Binding-site contacts:
Ligand atom CG contacts residue GLY45 of chain 1.C at 3.5 Å.
Ligand atom N contacts residue TRP77 of chain 1.C at 3.6 Å.
Ligand atom N contacts residue TRP77 of chain 1.C at 3.8 Å.
Ligand atom OG1 contacts residue ASN50 of chain 1.C at 3.1 Å (h-bond).
Ligand atom NE contacts residue ASN41 of chain 1.C at 3.8 Å.
Ligand atom CB contacts residue THR78 of chain 1.C at 3.6 Å.
Ligand atom O contacts residue ASN50 of chain 1.C at 3.6 Å (h-bond).
Ligand atom O contacts residue SER48 of chain 1.C at 3.0 Å.
Ligand atom CZ contacts residue ASN41 of chain 1.C at 3.9 Å.
Ligand atom CB contacts residue SER48 of chain 1.C at 3.9 Å.
Ligand atom O contacts residue TRP77 of chain 1.C at 3.6 Å.
Ligand atom N contacts residue ASN50 of chain 1.C at 2.9 Å (h-bond).
Ligand atom CB contacts residue LEU51 of chain 1.C at 3.7 Å (hydrophobic).
Ligand atom C contacts residue ASN50 of chain 1.C at 3.5 Å.
Ligand atom CM2 contacts residue TYR83 of chain 1.C at 3.5 Å (hydrophobic).
Ligand atom CD contacts residue ASN41 of chain 1.C at 3.7 Å.
Ligand atom NH1 contacts residue ASN41 of chain 1.C at 3.6 Å (h-bond).
Ligand atom O contacts residue PHE47 of chain 1.C at 2.9 Å (h-bond).
Ligand atom CD contacts residue SER46 of chain 1.C at 3.5 Å.
Ligand atom CA contacts residue ASN50 of chain 1.C at 3.2 Å.
Ligand atom O contacts residue TYR52 of chain 1.C at 3.7 Å.
Ligand atom CA contacts residue PHE47 of chain 1.C at 3.3 Å (hydrophobic).
Ligand atom NE contacts residue GLY45 of chain 1.C at 3.2 Å (h-bond).
Ligand atom C contacts residue TRP77 of chain 1.C at 3.5 Å (hydrophobic).
Ligand atom C contacts residue PHE47 of chain 1.C at 3.8 Å (hydrophobic).
Ligand atom CM1 contacts residue ASP44 of chain 1.C at 3.2 Å.
Ligand atom CD contacts residue GLY45 of chain 1.C at 3.7 Å.
Ligand atom CB contacts residue PHE47 of chain 1.C at 3.3 Å (hydrophobic).
Ligand atom CB contacts residue TRP77 of chain 1.C at 3.6 Å (hydrophobic).
Ligand atom CG contacts residue TRP77 of chain 1.C at 3.8 Å (hydrophobic).
Ligand atom CM3 contacts residue TRP77 of chain 1.C at 3.8 Å (hydrophobic).
Ligand atom CA contacts residue TRP77 of chain 1.C at 3.7 Å (hydrophobic).
Ligand atom O contacts residue TRP77 of chain 1.C at 3.5 Å.
Ligand atom CM3 contacts residue TYR83 of chain 1.C at 3.9 Å (hydrophobic).
Ligand atom O contacts residue SER46 of chain 1.C at 3.3 Å.
Ligand atom C contacts residue TRP77 of chain 1.C at 3.4 Å (hydrophobic).
Ligand atom N contacts residue PHE47 of chain 1.C at 3.1 Å (h-bond).
Ligand atom CM1 contacts residue SER46 of chain 1.C at 3.5 Å.
Ligand atom O contacts residue THR78 of chain 1.C at 3.7 Å.
Ligand atom CB contacts residue ASN50 of chain 1.C at 3.5 Å.

A small-molecule ligand and the protein it binds are described below.
Small molecule (SMILES): CC(C)C[C@H](NC(=O)[C@@H](N)CCC(N)=O)C(=O)N[C@@H](C)C(=O)N[C@H](C(=O)N[C@@H](CCCC[N+](C)(C)C)C(=O)N[C@@H](C)C(=O)N[C@@H](C)C(=O)N[C@@H](CCCN=C(N)N)C(=O)N[C@H](C=O)CCCCN)[C@@H](C)O

Sequence of chain 1.C:
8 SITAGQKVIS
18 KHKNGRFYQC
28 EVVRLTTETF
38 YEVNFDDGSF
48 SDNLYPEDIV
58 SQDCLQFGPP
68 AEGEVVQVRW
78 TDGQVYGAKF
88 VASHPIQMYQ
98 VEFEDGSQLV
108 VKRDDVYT